Binding-site contacts:
Ligand atom C4 contacts residue ASN704 of chain 1.B at 4.2 Å.
Ligand atom C7 contacts residue LEU909 of chain 1.B at 4.4 Å (hydrophobic).
Ligand atom O7 contacts residue ASN704 of chain 1.B at 3.4 Å (h-bond).
Ligand atom C5 contacts residue LEU909 of chain 1.B at 4.0 Å (hydrophobic).
Ligand atom O4 contacts residue LEU909 of chain 1.B at 4.2 Å.
Ligand atom C2 contacts residue ASN704 of chain 1.B at 2.5 Å.
Ligand atom C3 contacts residue ASN704 of chain 1.B at 3.8 Å.
Ligand atom O6 contacts residue LEU909 of chain 1.B at 3.7 Å.
Ligand atom O7 contacts residue GLN1058 of chain 1.B at 3.4 Å (h-bond).
Ligand atom C7 contacts residue GLN1058 of chain 1.B at 4.4 Å.
Ligand atom O5 contacts residue ASN704 of chain 1.B at 2.3 Å (h-bond).
Ligand atom C5 contacts residue ASN704 of chain 1.B at 3.6 Å.
Ligand atom C7 contacts residue ASN704 of chain 1.B at 3.4 Å.
Ligand atom O7 contacts residue LEU909 of chain 1.B at 4.0 Å.
Ligand atom O5 contacts residue GLN1058 of chain 1.B at 4.4 Å.
Ligand atom C6 contacts residue GLN913 of chain 1.B at 4.4 Å.
Ligand atom C6 contacts residue LEU909 of chain 1.B at 4.5 Å (hydrophobic).
Ligand atom C1 contacts residue ASN704 of chain 1.B at 1.4 Å.
Ligand atom N2 contacts residue ASN704 of chain 1.B at 3.0 Å (h-bond).
Ligand atom O6 contacts residue GLN913 of chain 1.B at 3.3 Å (h-bond).

The protein below binds the small molecule below.
Small molecule (SMILES): CC(=O)N[C@H]1[C@H](O[C@H]2[C@H](O)[C@@H](NC(C)=O)CO[C@@H]2CO)O[C@H](CO)[C@@H](O)[C@@H]1O

Sequence of chain 1.B:
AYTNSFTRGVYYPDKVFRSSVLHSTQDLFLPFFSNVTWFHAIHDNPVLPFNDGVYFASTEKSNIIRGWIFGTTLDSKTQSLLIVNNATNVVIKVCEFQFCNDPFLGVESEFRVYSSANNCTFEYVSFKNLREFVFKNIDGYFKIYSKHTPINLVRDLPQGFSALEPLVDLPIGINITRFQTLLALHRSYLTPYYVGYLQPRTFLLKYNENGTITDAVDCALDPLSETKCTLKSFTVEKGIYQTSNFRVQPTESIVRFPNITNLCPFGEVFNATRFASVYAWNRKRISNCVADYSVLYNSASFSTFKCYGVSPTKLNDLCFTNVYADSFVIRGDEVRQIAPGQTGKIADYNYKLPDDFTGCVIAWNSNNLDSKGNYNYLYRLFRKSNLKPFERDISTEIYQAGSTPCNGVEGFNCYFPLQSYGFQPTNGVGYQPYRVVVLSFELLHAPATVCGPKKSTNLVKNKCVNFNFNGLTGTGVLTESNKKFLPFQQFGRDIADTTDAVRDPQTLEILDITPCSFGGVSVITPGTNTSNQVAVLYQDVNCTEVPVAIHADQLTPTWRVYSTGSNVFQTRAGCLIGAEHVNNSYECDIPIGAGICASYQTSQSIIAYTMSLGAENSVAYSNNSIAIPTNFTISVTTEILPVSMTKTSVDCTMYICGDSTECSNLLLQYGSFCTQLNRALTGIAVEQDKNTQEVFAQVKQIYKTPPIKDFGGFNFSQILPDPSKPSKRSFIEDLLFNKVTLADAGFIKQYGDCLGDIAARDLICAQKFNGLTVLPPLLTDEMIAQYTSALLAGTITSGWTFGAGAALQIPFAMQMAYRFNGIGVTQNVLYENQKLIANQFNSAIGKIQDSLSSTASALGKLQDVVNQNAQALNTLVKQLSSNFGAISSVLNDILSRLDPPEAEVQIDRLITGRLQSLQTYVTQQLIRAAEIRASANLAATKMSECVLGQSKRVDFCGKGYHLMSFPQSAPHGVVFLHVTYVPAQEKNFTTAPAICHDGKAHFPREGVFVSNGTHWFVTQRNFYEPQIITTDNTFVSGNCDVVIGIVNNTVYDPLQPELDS